Sequence of chain 1.N:
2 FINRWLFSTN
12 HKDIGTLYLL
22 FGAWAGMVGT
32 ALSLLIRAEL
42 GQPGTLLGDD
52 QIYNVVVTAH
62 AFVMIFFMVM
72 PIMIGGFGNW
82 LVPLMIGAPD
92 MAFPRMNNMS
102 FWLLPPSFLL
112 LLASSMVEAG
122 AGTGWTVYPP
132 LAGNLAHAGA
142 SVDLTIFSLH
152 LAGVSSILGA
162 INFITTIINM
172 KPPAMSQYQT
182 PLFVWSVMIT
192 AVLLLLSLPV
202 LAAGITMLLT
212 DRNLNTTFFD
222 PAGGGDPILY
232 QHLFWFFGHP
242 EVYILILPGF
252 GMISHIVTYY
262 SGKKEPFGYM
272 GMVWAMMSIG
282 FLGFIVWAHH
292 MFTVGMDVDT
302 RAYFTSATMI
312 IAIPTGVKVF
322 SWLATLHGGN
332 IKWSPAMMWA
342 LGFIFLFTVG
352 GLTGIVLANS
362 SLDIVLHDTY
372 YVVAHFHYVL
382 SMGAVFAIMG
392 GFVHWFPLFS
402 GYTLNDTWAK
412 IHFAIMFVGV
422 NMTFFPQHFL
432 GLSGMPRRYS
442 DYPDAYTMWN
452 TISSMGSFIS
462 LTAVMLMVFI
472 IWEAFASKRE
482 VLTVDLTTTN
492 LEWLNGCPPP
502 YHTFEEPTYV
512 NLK

A protein and the small-molecule ligand that binds it are described below.
Small molecule (SMILES): CCCCCCCCCCO[C@@H]1O[C@H](CO)[C@@H](O[C@H]2O[C@H](CO)[C@@H](O)[C@H](O)[C@H]2O)[C@H](O)[C@H]1O

Sequence of chain 1.Z:
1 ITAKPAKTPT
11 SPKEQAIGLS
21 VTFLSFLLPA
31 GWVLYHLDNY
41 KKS

Sequence of chain 1.Q:
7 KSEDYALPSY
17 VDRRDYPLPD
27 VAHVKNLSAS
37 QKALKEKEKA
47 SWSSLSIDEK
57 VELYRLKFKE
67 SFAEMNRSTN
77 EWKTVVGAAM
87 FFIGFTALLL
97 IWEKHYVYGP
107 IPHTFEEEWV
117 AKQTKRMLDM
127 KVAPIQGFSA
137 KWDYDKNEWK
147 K

Sequence of chain 1.Y:
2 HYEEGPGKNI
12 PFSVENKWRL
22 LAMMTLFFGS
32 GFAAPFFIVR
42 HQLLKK

Binding-site contacts:
Ligand atom C1 contacts residue TRP32 of chain 1.Z at 3.6 Å (hydrophobic).
Ligand atom C1 contacts residue GLY31 of chain 1.Z at 3.9 Å.
Ligand atom O49 contacts residue TRP32 of chain 1.Z at 3.6 Å.
Ligand atom O49 contacts residue LEU28 of chain 1.Z at 3.0 Å (h-bond).
Ligand atom O3 contacts residue HIS36 of chain 1.Z at 3.4 Å.
Ligand atom C6 contacts residue TRP98 of chain 1.Q at 4.1 Å (hydrophobic).
Ligand atom C34 contacts residue LEU27 of chain 1.Z at 3.8 Å (hydrophobic).
Ligand atom C10 contacts residue TYR35 of chain 1.Z at 3.4 Å (hydrophobic).
Ligand atom C37 contacts residue LEU34 of chain 1.Z at 3.6 Å (hydrophobic).
Ligand atom O6 contacts residue TYR102 of chain 1.Q at 3.8 Å.
Ligand atom O16 contacts residue LEU27 of chain 1.Z at 4.0 Å.
Ligand atom O16 contacts residue GLY31 of chain 1.Z at 3.7 Å.
Ligand atom C31 contacts residue TRP98 of chain 1.Q at 3.9 Å (hydrophobic).
Ligand atom O1 contacts residue TYR35 of chain 1.Z at 3.0 Å.
Ligand atom C37 contacts residue ALA30 of chain 1.Z at 4.1 Å (hydrophobic).
Ligand atom C22 contacts residue TRP98 of chain 1.Q at 3.3 Å (hydrophobic).
Ligand atom C57 contacts residue TYR35 of chain 1.Z at 4.1 Å (hydrophobic).
Ligand atom C19 contacts residue LEU27 of chain 1.Z at 3.5 Å (hydrophobic).
Ligand atom C43 contacts residue LEU35 of chain 1.N at 3.9 Å (hydrophobic).
Ligand atom O6 contacts residue TYR35 of chain 1.Z at 3.4 Å (h-bond).
Ligand atom C57 contacts residue TRP98 of chain 1.Q at 3.7 Å (hydrophobic).
Ligand atom O61 contacts residue TYR102 of chain 1.Q at 4.0 Å.
Ligand atom O61 contacts residue TRP98 of chain 1.Q at 3.1 Å (h-bond).
Ligand atom C9 contacts residue TYR35 of chain 1.Z at 3.8 Å (hydrophobic).
Ligand atom C28 contacts residue GLY31 of chain 1.Z at 4.1 Å.
Ligand atom O3 contacts residue TRP32 of chain 1.Z at 4.1 Å.
Ligand atom O16 contacts residue LEU28 of chain 1.Z at 3.8 Å.
Ligand atom C18 contacts residue LEU28 of chain 1.Z at 3.8 Å (hydrophobic).
Ligand atom C11 contacts residue TYR35 of chain 1.Z at 3.5 Å (hydrophobic).
Ligand atom O55 contacts residue TRP32 of chain 1.Z at 3.2 Å.
Ligand atom C25 contacts residue TRP98 of chain 1.Q at 3.7 Å (hydrophobic).
Ligand atom C25 contacts residue LEU95 of chain 1.Q at 4.1 Å (hydrophobic).
Ligand atom C43 contacts residue PHE459 of chain 1.N at 3.7 Å (hydrophobic).
Ligand atom C28 contacts residue LEU27 of chain 1.Z at 3.4 Å (hydrophobic).
Ligand atom O16 contacts residue TRP98 of chain 1.Q at 3.9 Å.
Ligand atom C40 contacts residue LEU462 of chain 1.N at 4.0 Å (hydrophobic).
Ligand atom C1 contacts residue LEU28 of chain 1.Z at 3.9 Å (hydrophobic).
Ligand atom C18 contacts residue TRP98 of chain 1.Q at 4.1 Å (hydrophobic).
Ligand atom O5 contacts residue TRP98 of chain 1.Q at 3.2 Å.
Ligand atom C5 contacts residue TYR35 of chain 1.Z at 3.6 Å (hydrophobic).